Binding-site contacts:
Ligand atom O7 contacts residue ASN361 of chain 1.B at 3.3 Å (h-bond).
Ligand atom C4 contacts residue ASN361 of chain 1.B at 4.2 Å.
Ligand atom C2 contacts residue ASN361 of chain 1.B at 2.4 Å.
Ligand atom O7 contacts residue GLY358 of chain 1.B at 4.5 Å.
Ligand atom N2 contacts residue ASN361 of chain 1.B at 2.9 Å (h-bond).
Ligand atom C1 contacts residue ASN361 of chain 1.B at 1.4 Å.
Ligand atom C5 contacts residue ASN361 of chain 1.B at 3.7 Å.
Ligand atom C7 contacts residue ASN361 of chain 1.B at 3.2 Å.
Ligand atom C3 contacts residue ASN361 of chain 1.B at 3.8 Å.
Ligand atom C8 contacts residue SER357 of chain 1.B at 4.3 Å.
Ligand atom C8 contacts residue ASN361 of chain 1.B at 4.4 Å.
Ligand atom O5 contacts residue ASN361 of chain 1.B at 2.4 Å (h-bond).

This protein binds this small molecule.
Small molecule (SMILES): CC(=O)N[C@@H]1[C@@H](O)[C@H](O)[C@@H](CO)O[C@H]1O

Sequence of chain 1.B:
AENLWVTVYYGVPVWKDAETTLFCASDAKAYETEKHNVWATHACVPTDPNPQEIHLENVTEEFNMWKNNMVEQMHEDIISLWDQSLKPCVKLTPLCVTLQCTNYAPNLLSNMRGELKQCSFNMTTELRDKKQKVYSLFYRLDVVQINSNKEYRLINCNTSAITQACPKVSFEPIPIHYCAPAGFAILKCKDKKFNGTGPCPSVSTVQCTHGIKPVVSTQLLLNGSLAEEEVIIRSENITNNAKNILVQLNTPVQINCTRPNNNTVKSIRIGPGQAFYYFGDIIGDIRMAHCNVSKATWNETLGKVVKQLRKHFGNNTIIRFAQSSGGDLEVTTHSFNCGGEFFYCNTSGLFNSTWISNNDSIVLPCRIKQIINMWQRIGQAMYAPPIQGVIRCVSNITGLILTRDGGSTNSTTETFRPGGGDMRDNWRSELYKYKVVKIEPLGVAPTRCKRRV